Sequence of chain 5.A:
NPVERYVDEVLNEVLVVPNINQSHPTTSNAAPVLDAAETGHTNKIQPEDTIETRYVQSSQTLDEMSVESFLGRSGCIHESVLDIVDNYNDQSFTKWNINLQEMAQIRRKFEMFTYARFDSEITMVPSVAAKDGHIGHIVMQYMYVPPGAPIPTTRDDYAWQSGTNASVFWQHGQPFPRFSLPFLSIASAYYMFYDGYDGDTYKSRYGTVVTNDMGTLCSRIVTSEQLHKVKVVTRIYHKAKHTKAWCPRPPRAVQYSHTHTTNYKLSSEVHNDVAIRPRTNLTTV

Sequence of chain 5.C:
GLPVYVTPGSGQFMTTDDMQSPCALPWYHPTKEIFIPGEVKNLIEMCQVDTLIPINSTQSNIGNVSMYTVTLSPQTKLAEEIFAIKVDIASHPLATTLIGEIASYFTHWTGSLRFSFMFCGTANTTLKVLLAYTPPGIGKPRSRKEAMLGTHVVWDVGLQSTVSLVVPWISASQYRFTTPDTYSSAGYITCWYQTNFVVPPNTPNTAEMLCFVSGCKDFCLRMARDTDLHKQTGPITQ

A small-molecule ligand and the protein it binds are described below.
Small molecule (SMILES): Cc1cc(CCCOc2c(C)cc(-c3noc(C(F)(F)F)n3)cc2C)on1

Binding-site contacts:
Ligand atom F1 contacts residue TYR142 of chain 5.A at 3.6 Å.
Ligand atom C5 contacts residue MET214 of chain 5.A at 3.5 Å (hydrophobic).
Ligand atom CM2 contacts residue ILE122 of chain 5.A at 3.5 Å (hydrophobic).
Ligand atom N1A contacts residue TYR144 of chain 5.A at 3.1 Å.
Ligand atom O1A contacts residue TYR144 of chain 5.A at 3.1 Å.
Ligand atom F1 contacts residue LEU217 of chain 5.A at 3.4 Å.
Ligand atom N3A contacts residue TYR144 of chain 5.A at 3.7 Å.
Ligand atom N3A contacts residue PHE179 of chain 5.A at 3.2 Å.
Ligand atom C5B contacts residue LEU181 of chain 5.A at 3.4 Å (hydrophobic).
Ligand atom CM6 contacts residue LEU184 of chain 5.A at 3.0 Å (hydrophobic).
Ligand atom O1 contacts residue MET214 of chain 5.A at 3.5 Å (h-bond).
Ligand atom F2 contacts residue VAL168 of chain 5.A at 2.6 Å.
Ligand atom C4 contacts residue TYR190 of chain 5.A at 3.4 Å (hydrophobic).
Ligand atom C1B contacts residue ILE98 of chain 5.A at 3.6 Å (hydrophobic).
Ligand atom F3 contacts residue SER167 of chain 5.A at 3.8 Å.
Ligand atom C3A contacts residue TYR144 of chain 5.A at 3.4 Å (hydrophobic).
Ligand atom C4B contacts residue LEU181 of chain 5.A at 3.5 Å (hydrophobic).
Ligand atom C6B contacts residue LEU181 of chain 5.A at 3.4 Å (hydrophobic).
Ligand atom C1C contacts residue MET214 of chain 5.A at 3.5 Å (hydrophobic).
Ligand atom CM3 contacts residue ASN212 of chain 5.A at 3.5 Å.
Ligand atom O1B contacts residue ILE98 of chain 5.A at 3.0 Å.
Ligand atom CM4 contacts residue PHE179 of chain 5.A at 3.8 Å (hydrophobic).
Ligand atom C1B contacts residue LEU181 of chain 5.A at 3.7 Å (hydrophobic).
Ligand atom F3 contacts residue ALA166 of chain 5.A at 2.8 Å.
Ligand atom F2 contacts residue TYR142 of chain 5.A at 3.6 Å.
Ligand atom CM6 contacts residue TYR144 of chain 5.A at 3.3 Å (hydrophobic).
Ligand atom C2A contacts residue PHE179 of chain 5.A at 3.6 Å (hydrophobic).
Ligand atom CM3 contacts residue TYR190 of chain 5.A at 3.5 Å (hydrophobic).
Ligand atom CM4 contacts residue TYR142 of chain 5.A at 3.5 Å (hydrophobic).
Ligand atom C5B contacts residue TYR144 of chain 5.A at 3.5 Å (hydrophobic).
Ligand atom CM6 contacts residue MET214 of chain 5.A at 3.5 Å (hydrophobic).
Ligand atom N1A contacts residue LEU181 of chain 5.A at 3.7 Å.
Ligand atom N1A contacts residue PHE179 of chain 5.A at 3.7 Å.
Ligand atom F3 contacts residue TYR142 of chain 5.A at 2.8 Å.
Ligand atom C2A contacts residue TYR144 of chain 5.A at 3.5 Å (hydrophobic).
Ligand atom F1 contacts residue PHE179 of chain 5.A at 3.8 Å.
Ligand atom F3 contacts residue MET143 of chain 5.A at 3.3 Å.
Ligand atom F2 contacts residue PHE179 of chain 5.A at 3.3 Å.
Ligand atom F3 contacts residue TYR144 of chain 5.A at 2.9 Å.
Ligand atom C3A contacts residue PHE179 of chain 5.A at 3.4 Å (hydrophobic).